Sequence of chain 1.A:
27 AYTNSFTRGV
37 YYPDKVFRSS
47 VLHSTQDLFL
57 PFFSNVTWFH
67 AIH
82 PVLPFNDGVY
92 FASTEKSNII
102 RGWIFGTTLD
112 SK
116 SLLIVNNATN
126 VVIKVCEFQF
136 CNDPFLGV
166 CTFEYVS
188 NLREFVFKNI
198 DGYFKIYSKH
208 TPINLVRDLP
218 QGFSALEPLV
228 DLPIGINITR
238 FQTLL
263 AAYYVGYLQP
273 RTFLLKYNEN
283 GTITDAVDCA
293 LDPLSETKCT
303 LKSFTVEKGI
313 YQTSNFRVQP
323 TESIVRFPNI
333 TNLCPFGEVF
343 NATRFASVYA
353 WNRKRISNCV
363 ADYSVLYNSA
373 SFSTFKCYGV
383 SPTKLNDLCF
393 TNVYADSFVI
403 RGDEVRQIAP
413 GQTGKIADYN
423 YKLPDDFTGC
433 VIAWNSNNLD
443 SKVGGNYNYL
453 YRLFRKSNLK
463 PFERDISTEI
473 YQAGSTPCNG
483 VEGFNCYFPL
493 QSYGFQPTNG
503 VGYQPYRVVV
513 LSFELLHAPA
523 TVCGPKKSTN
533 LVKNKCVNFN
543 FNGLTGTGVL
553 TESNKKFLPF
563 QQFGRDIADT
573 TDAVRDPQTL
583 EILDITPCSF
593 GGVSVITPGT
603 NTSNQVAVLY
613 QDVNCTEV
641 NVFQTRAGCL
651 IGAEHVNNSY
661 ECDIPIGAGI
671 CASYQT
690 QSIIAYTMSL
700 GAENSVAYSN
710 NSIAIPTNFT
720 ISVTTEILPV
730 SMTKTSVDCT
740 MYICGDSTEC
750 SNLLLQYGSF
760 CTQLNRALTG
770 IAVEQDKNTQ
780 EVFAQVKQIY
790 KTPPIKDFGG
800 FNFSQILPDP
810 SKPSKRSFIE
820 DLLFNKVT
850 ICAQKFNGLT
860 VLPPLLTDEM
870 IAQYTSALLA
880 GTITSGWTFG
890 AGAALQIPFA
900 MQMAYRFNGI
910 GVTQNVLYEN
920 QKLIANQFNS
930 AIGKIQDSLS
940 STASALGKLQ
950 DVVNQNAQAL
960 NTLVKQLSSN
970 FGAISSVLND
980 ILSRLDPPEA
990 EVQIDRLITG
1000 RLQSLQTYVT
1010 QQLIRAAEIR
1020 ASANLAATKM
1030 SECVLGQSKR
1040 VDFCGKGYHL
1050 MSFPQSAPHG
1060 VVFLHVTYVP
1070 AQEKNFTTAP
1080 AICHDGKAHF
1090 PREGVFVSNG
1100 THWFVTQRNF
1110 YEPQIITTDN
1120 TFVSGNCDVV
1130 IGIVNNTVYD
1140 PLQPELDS

Binding-site contacts:
Ligand atom C8 contacts residue ASN1098 of chain 1.A at 3.7 Å.
Ligand atom C5 contacts residue HIS1101 of chain 1.A at 3.5 Å.
Ligand atom O7 contacts residue ASN1098 of chain 1.A at 3.3 Å (h-bond).
Ligand atom C3 contacts residue THR1100 of chain 1.A at 3.5 Å.
Ligand atom C4 contacts residue THR1100 of chain 1.A at 4.4 Å.
Ligand atom C8 contacts residue HIS1101 of chain 1.A at 3.6 Å.
Ligand atom O7 contacts residue HIS1101 of chain 1.A at 2.6 Å (h-bond).
Ligand atom C7 contacts residue HIS1101 of chain 1.A at 3.2 Å.
Ligand atom O3 contacts residue THR1100 of chain 1.A at 4.3 Å.
Ligand atom O5 contacts residue HIS1101 of chain 1.A at 4.4 Å.
Ligand atom C7 contacts residue ASN1098 of chain 1.A at 3.3 Å.
Ligand atom N2 contacts residue HIS1101 of chain 1.A at 4.2 Å.
Ligand atom C5 contacts residue THR1100 of chain 1.A at 4.4 Å.
Ligand atom C6 contacts residue PHE1103 of chain 1.A at 3.4 Å (hydrophobic).
Ligand atom O5 contacts residue ASN1098 of chain 1.A at 2.4 Å (h-bond).
Ligand atom C5 contacts residue ASN1098 of chain 1.A at 3.7 Å.
Ligand atom C4 contacts residue ASN1098 of chain 1.A at 4.2 Å.
Ligand atom O4 contacts residue HIS1101 of chain 1.A at 3.4 Å.
Ligand atom C6 contacts residue HIS1101 of chain 1.A at 4.5 Å.
Ligand atom C3 contacts residue ASN1098 of chain 1.A at 3.8 Å.
Ligand atom C3 contacts residue HIS1101 of chain 1.A at 3.8 Å.
Ligand atom C4 contacts residue HIS1101 of chain 1.A at 3.9 Å.
Ligand atom C1 contacts residue THR1100 of chain 1.A at 3.6 Å.
Ligand atom N2 contacts residue ASN1098 of chain 1.A at 2.9 Å (h-bond).
Ligand atom C2 contacts residue THR1100 of chain 1.A at 3.7 Å.
Ligand atom N2 contacts residue THR1100 of chain 1.A at 3.4 Å (h-bond).
Ligand atom C1 contacts residue ASN1098 of chain 1.A at 1.4 Å.
Ligand atom C1 contacts residue HIS1101 of chain 1.A at 4.2 Å.
Ligand atom O6 contacts residue PHE1103 of chain 1.A at 3.4 Å.
Ligand atom C8 contacts residue THR1100 of chain 1.A at 4.3 Å.
Ligand atom O5 contacts residue PHE1103 of chain 1.A at 3.9 Å.
Ligand atom C5 contacts residue PHE1103 of chain 1.A at 4.0 Å (hydrophobic).
Ligand atom C2 contacts residue ASN1098 of chain 1.A at 2.5 Å.

This small molecule binds to this protein.
Small molecule (SMILES): CC(=O)N[C@H]1[C@H](O[C@H]2[C@H](O)[C@@H](NC(C)=O)CO[C@@H]2CO)O[C@H](CO)[C@@H](O)[C@@H]1O